Sequence of chain 2.A:
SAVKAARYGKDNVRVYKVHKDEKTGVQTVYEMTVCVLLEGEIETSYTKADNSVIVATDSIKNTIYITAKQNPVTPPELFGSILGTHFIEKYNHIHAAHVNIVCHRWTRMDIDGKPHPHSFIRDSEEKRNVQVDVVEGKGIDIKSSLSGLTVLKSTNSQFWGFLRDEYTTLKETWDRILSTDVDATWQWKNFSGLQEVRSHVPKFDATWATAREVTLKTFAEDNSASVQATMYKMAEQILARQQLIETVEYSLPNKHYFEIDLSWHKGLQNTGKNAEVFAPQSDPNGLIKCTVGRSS

Sequence of chain 4.A:
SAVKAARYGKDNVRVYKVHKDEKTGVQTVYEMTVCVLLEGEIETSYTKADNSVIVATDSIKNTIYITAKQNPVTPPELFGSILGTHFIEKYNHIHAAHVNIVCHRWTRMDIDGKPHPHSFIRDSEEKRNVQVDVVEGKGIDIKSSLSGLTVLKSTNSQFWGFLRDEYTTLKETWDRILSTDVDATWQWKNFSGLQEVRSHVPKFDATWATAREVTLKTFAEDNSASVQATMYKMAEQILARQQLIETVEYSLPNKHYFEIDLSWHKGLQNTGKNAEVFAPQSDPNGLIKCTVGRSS

Binding-site contacts:
Ligand atom N7 contacts residue THR58 of chain 4.A at 2.8 Å (h-bond).
Ligand atom N7 contacts residue OXY1 of chain 2.D at 3.6 Å (h-bond).
Ligand atom O24 contacts residue LEU171 of chain 2.A at 3.4 Å.
Ligand atom O13 contacts residue ILE55 of chain 4.A at 3.5 Å.
Ligand atom C6 contacts residue PHE160 of chain 2.A at 3.4 Å (hydrophobic).
Ligand atom N3 contacts residue ARG177 of chain 2.A at 3.0 Å (salt-bridge).
Ligand atom C6 contacts residue OXY1 of chain 2.D at 3.5 Å.
Ligand atom C8 contacts residue OXY1 of chain 2.D at 3.5 Å.
Ligand atom C5 contacts residue PHE160 of chain 2.A at 3.2 Å (hydrophobic).
Ligand atom C8 contacts residue THR58 of chain 4.A at 3.3 Å.
Ligand atom O24 contacts residue THR58 of chain 4.A at 3.3 Å (h-bond).
Ligand atom N7 contacts residue IUP1 of chain 2.B at 0.4 Å (h-bond).
Ligand atom C4 contacts residue PHE160 of chain 2.A at 3.3 Å (hydrophobic).
Ligand atom O11 contacts residue ARG177 of chain 2.A at 2.9 Å (salt-bridge).
Ligand atom N3 contacts residue IUP1 of chain 2.B at 0.1 Å (h-bond).
Ligand atom N9 contacts residue PHE160 of chain 2.A at 3.4 Å.
Ligand atom C5 contacts residue OXY1 of chain 2.D at 3.3 Å.
Ligand atom N1 contacts residue IUP1 of chain 2.B at 0.1 Å (h-bond).
Ligand atom C8 contacts residue IUP1 of chain 2.B at 0.1 Å.
Ligand atom O24 contacts residue ALA57 of chain 4.A at 3.5 Å.
Ligand atom N9 contacts residue OXY1 of chain 2.D at 3.3 Å (h-bond).
Ligand atom C4 contacts residue IUP1 of chain 2.B at 0.3 Å.
Ligand atom C5 contacts residue IUP1 of chain 2.B at 0.6 Å.
Ligand atom O24 contacts residue IUP1 of chain 2.B at 0.1 Å (h-bond).
Ligand atom N7 contacts residue PHE160 of chain 2.A at 3.5 Å.
Ligand atom O11 contacts residue IUP1 of chain 2.B at 0.1 Å (h-bond).
Ligand atom N9 contacts residue IUP1 of chain 2.B at 0.1 Å (h-bond).
Ligand atom C6 contacts residue IUP1 of chain 2.B at 0.1 Å.
Ligand atom O13 contacts residue GLN229 of chain 2.A at 3.0 Å (h-bond).
Ligand atom C2 contacts residue ARG177 of chain 2.A at 3.6 Å.
Ligand atom O11 contacts residue VAL228 of chain 2.A at 2.9 Å (h-bond).
Ligand atom C4 contacts residue OXY1 of chain 2.D at 3.3 Å.
Ligand atom N3 contacts residue ASN255 of chain 2.A at 3.3 Å (h-bond).
Ligand atom O11 contacts residue SER227 of chain 2.A at 3.5 Å.
Ligand atom N7 contacts residue ALA57 of chain 4.A at 3.5 Å.
Ligand atom O24 contacts residue ASP59 of chain 4.A at 2.9 Å (salt-bridge).
Ligand atom O13 contacts residue IUP1 of chain 2.B at 0.1 Å (h-bond).
Ligand atom N1 contacts residue GLN229 of chain 2.A at 3.0 Å (h-bond).
Ligand atom N1 contacts residue PHE160 of chain 2.A at 3.5 Å.
Ligand atom C2 contacts residue IUP1 of chain 2.B at 0.1 Å.

This small molecule binds to this protein.
Small molecule (SMILES): O=c1[nH]c(=O)c2[nH]c(=O)[nH]c2[nH]1